A small-molecule ligand and the protein it binds are described below.
Small molecule (SMILES): CCN(C[C@@](O)(CNC(=O)c1cnn(-c2ccc(F)cc2)c1N)C(F)(F)F)C(=O)c1c(Cl)cccc1Cl

Sequence of chain 1.C:
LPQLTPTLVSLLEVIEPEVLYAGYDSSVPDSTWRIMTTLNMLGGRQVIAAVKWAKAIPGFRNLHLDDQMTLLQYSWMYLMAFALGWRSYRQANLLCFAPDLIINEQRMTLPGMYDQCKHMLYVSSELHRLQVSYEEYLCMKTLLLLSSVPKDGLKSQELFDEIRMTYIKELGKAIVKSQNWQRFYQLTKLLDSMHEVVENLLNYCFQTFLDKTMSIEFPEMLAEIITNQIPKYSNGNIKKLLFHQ

Binding-site contacts:
Ligand atom F3 contacts residue MET81 of chain 1.C at 3.4 Å.
Ligand atom F1 contacts residue ALA87 of chain 1.C at 3.6 Å.
Ligand atom C4 contacts residue ASN44 of chain 1.C at 3.3 Å.
Ligand atom C12 contacts residue GLN50 of chain 1.C at 3.5 Å.
Ligand atom F1 contacts residue ARG91 of chain 1.C at 3.1 Å.
Ligand atom C17 contacts residue GLN122 of chain 1.C at 3.6 Å.
Ligand atom C22 contacts residue TYR215 of chain 1.C at 3.1 Å (hydrophobic).
Ligand atom C15 contacts residue GLN50 of chain 1.C at 3.4 Å.
Ligand atom C7 contacts residue PHE103 of chain 1.C at 3.6 Å (hydrophobic).
Ligand atom C21 contacts residue TYR215 of chain 1.C at 3.3 Å (hydrophobic).
Ligand atom N5 contacts residue MET84 of chain 1.C at 3.4 Å (h-bond).
Ligand atom CL1 contacts residue LEU43 of chain 1.C at 3.5 Å.
Ligand atom C21 contacts residue GLY118 of chain 1.C at 3.6 Å.
Ligand atom CL2 contacts residue CYS216 of chain 1.C at 3.0 Å.
Ligand atom O2 contacts residue MET126 of chain 1.C at 3.5 Å.
Ligand atom C16 contacts residue ASN44 of chain 1.C at 3.7 Å.
Ligand atom C6 contacts residue PHE103 of chain 1.C at 3.7 Å (hydrophobic).
Ligand atom CL2 contacts residue THR219 of chain 1.C at 3.4 Å.
Ligand atom C1 contacts residue ASN44 of chain 1.C at 3.7 Å.
Ligand atom F4 contacts residue ASN44 of chain 1.C at 3.0 Å.
Ligand atom N3 contacts residue GLN50 of chain 1.C at 3.4 Å (h-bond).
Ligand atom C13 contacts residue GLN50 of chain 1.C at 3.7 Å.
Ligand atom C3 contacts residue ASN44 of chain 1.C at 3.3 Å.
Ligand atom C8 contacts residue LEU43 of chain 1.C at 3.7 Å (hydrophobic).
Ligand atom O1 contacts residue LEU43 of chain 1.C at 3.1 Å.
Ligand atom C14 contacts residue GLN50 of chain 1.C at 3.6 Å.
Ligand atom O1 contacts residue ASN44 of chain 1.C at 2.4 Å (h-bond).
Ligand atom F3 contacts residue TRP80 of chain 1.C at 3.6 Å.
Ligand atom C23 contacts residue TYR215 of chain 1.C at 3.6 Å (hydrophobic).
Ligand atom N2 contacts residue LEU43 of chain 1.C at 3.7 Å.
Ligand atom C12 contacts residue PHE103 of chain 1.C at 3.4 Å (hydrophobic).
Ligand atom C11 contacts residue GLN50 of chain 1.C at 3.2 Å.
Ligand atom C2 contacts residue ASN44 of chain 1.C at 3.4 Å.
Ligand atom C12 contacts residue ARG91 of chain 1.C at 3.4 Å.
Ligand atom C11 contacts residue PHE103 of chain 1.C at 3.2 Å (hydrophobic).
Ligand atom CL2 contacts residue TYR215 of chain 1.C at 2.1 Å.
Ligand atom C13 contacts residue ARG91 of chain 1.C at 3.6 Å.
Ligand atom C10 contacts residue GLN50 of chain 1.C at 3.2 Å.
Ligand atom O3 contacts residue GLN122 of chain 1.C at 2.7 Å (h-bond).
Ligand atom C9 contacts residue PHE103 of chain 1.C at 3.7 Å (hydrophobic).